Binding-site contacts:
Ligand atom C5 contacts residue ASN231 of chain 3.A at 3.7 Å.
Ligand atom O5 contacts residue ASN231 of chain 3.A at 2.4 Å (h-bond).
Ligand atom C2 contacts residue ASN231 of chain 3.A at 2.5 Å.
Ligand atom C1 contacts residue ASN231 of chain 3.A at 1.4 Å.
Ligand atom O7 contacts residue ASN231 of chain 3.A at 2.7 Å (h-bond).
Ligand atom C4 contacts residue ASN231 of chain 3.A at 4.2 Å.
Ligand atom C8 contacts residue ASN231 of chain 3.A at 4.3 Å.
Ligand atom C7 contacts residue ASN231 of chain 3.A at 3.0 Å.
Ligand atom N2 contacts residue ASN231 of chain 3.A at 2.9 Å (h-bond).
Ligand atom C3 contacts residue ASN231 of chain 3.A at 3.8 Å.

Sequence of chain 3.A:
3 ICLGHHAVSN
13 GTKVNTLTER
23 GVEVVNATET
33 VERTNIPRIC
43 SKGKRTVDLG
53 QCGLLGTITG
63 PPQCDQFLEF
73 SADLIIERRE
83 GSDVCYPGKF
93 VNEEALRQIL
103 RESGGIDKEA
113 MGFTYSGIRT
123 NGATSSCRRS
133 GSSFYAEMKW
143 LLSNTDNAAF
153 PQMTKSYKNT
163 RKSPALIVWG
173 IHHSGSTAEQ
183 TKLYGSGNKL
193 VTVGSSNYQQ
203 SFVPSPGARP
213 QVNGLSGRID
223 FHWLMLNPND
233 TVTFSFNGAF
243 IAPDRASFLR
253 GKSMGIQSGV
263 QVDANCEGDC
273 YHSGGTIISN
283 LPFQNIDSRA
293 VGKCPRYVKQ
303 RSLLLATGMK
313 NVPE

The small molecule below binds the protein below.
Small molecule (SMILES): CC(=O)N[C@@H]1[C@@H](O)[C@H](O)[C@@H](CO)O[C@H]1O